A small-molecule ligand and the protein it binds are described below.
Small molecule (SMILES): O=C(O)c1ccnc(-c2cc(NC(=O)c3ccc(O)cc3)ccc2O)c1

Binding-site contacts:
Ligand atom C4 contacts residue ASP157 of chain 1.B at 3.2 Å.
Ligand atom O contacts residue PHE207 of chain 1.B at 3.5 Å.
Ligand atom O1 contacts residue ASN220 of chain 1.B at 3.5 Å (h-bond).
Ligand atom O1 contacts residue LYS228 of chain 1.B at 2.9 Å (salt-bridge).
Ligand atom N1 contacts residue HIS210 of chain 1.B at 3.4 Å (h-bond).
Ligand atom O1 contacts residue TYR154 of chain 1.B at 3.2 Å (h-bond).
Ligand atom O2 contacts residue GLU212 of chain 1.B at 2.4 Å (salt-bridge).
Ligand atom C10 contacts residue GLU212 of chain 1.B at 3.5 Å.
Ligand atom C10 contacts residue MN1 of chain 1.L at 3.0 Å.
Ligand atom O2 contacts residue MN1 of chain 1.L at 2.3 Å.
Ligand atom C18 contacts residue LYS228 of chain 1.B at 3.7 Å.
Ligand atom C18 contacts residue PHE207 of chain 1.B at 3.6 Å (hydrophobic).
Ligand atom N1 contacts residue MN1 of chain 1.L at 2.3 Å.
Ligand atom C16 contacts residue PHE207 of chain 1.B at 3.5 Å (hydrophobic).
Ligand atom C17 contacts residue TRP230 of chain 1.B at 3.6 Å (hydrophobic).
Ligand atom N1 contacts residue HIS298 of chain 1.B at 3.8 Å.
Ligand atom O3 contacts residue ASP157 of chain 1.B at 3.4 Å (salt-bridge).
Ligand atom C15 contacts residue PHE207 of chain 1.B at 3.5 Å (hydrophobic).
Ligand atom C16 contacts residue ASN220 of chain 1.B at 3.7 Å.
Ligand atom C8 contacts residue LYS263 of chain 1.B at 3.4 Å.
Ligand atom C17 contacts residue MN1 of chain 1.L at 3.2 Å.
Ligand atom O contacts residue TYR154 of chain 1.B at 2.3 Å (h-bond).
Ligand atom C9 contacts residue GLU212 of chain 1.B at 3.8 Å.
Ligand atom C17 contacts residue PHE207 of chain 1.B at 3.8 Å (hydrophobic).
Ligand atom N1 contacts residue GLU212 of chain 1.B at 3.8 Å.
Ligand atom C12 contacts residue TYR199 of chain 1.B at 3.7 Å (hydrophobic).
Ligand atom C13 contacts residue HIS210 of chain 1.B at 3.7 Å.
Ligand atom C16 contacts residue TRP230 of chain 1.B at 3.6 Å (hydrophobic).
Ligand atom C18 contacts residue TYR154 of chain 1.B at 3.2 Å (hydrophobic).
Ligand atom C10 contacts residue DMS1 of chain 1.Q at 3.7 Å.
Ligand atom C9 contacts residue LYS263 of chain 1.B at 3.6 Å.
Ligand atom C10 contacts residue HIS210 of chain 1.B at 3.3 Å.
Ligand atom O4 contacts residue ASN108 of chain 1.B at 3.3 Å.
Ligand atom C11 contacts residue MN1 of chain 1.L at 3.4 Å.
Ligand atom C11 contacts residue HIS210 of chain 1.B at 3.6 Å.
Ligand atom C7 contacts residue TYR199 of chain 1.B at 3.8 Å (hydrophobic).
Ligand atom O2 contacts residue HIS210 of chain 1.B at 3.4 Å (h-bond).
Ligand atom C14 contacts residue PHE207 of chain 1.B at 3.7 Å (hydrophobic).
Ligand atom C13 contacts residue MN1 of chain 1.L at 3.2 Å.
Ligand atom O2 contacts residue DMS1 of chain 1.Q at 3.5 Å (h-bond).

Sequence of chain 1.B:
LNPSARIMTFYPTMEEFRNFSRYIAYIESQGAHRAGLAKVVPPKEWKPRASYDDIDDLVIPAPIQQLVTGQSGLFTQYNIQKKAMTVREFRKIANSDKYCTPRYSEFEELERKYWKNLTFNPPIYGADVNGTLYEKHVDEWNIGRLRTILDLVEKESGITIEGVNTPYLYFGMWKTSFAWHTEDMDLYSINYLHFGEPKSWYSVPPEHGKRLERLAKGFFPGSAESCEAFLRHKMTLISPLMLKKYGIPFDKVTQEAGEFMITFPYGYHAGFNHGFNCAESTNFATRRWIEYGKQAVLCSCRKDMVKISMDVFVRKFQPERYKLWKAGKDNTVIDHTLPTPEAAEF